Binding-site contacts:
Ligand atom CAZ contacts residue MET443 of chain 1.B at 3.8 Å (hydrophobic).
Ligand atom CBB contacts residue TYR407 of chain 1.B at 3.7 Å (hydrophobic).
Ligand atom OAE contacts residue MET443 of chain 1.B at 3.6 Å.
Ligand atom CBJ contacts residue LEU473 of chain 1.B at 3.5 Å (hydrophobic).
Ligand atom CAU contacts residue THR446 of chain 1.B at 3.7 Å.
Ligand atom OAG contacts residue TYR407 of chain 1.B at 3.0 Å (h-bond).
Ligand atom CBN contacts residue LEU449 of chain 1.B at 3.5 Å (hydrophobic).
Ligand atom CAN contacts residue MET443 of chain 1.B at 3.9 Å (hydrophobic).
Ligand atom OAI contacts residue ARG453 of chain 1.B at 3.5 Å (salt-bridge).
Ligand atom CBO contacts residue LEU411 of chain 1.B at 3.4 Å (hydrophobic).
Ligand atom CAK contacts residue LEU411 of chain 1.B at 3.8 Å (hydrophobic).
Ligand atom CBC contacts residue ILE469 of chain 1.B at 3.4 Å (hydrophobic).
Ligand atom CBT contacts residue LEU411 of chain 1.B at 3.5 Å (hydrophobic).
Ligand atom CBP contacts residue LEU449 of chain 1.B at 3.6 Å (hydrophobic).
Ligand atom CBT contacts residue SER408 of chain 1.B at 3.6 Å.
Ligand atom OAH contacts residue SER408 of chain 1.B at 3.0 Å.
Ligand atom CBM contacts residue THR446 of chain 1.B at 3.3 Å.
Ligand atom OAE contacts residue THR446 of chain 1.B at 2.9 Å (h-bond).
Ligand atom OAH contacts residue TYR450 of chain 1.B at 3.5 Å.
Ligand atom CBH contacts residue LEU473 of chain 1.B at 3.5 Å (hydrophobic).
Ligand atom CBT contacts residue PHE412 of chain 1.B at 3.9 Å (hydrophobic).
Ligand atom CBT contacts residue ASN447 of chain 1.B at 3.4 Å.
Ligand atom CBF contacts residue ALA442 of chain 1.B at 3.8 Å (hydrophobic).
Ligand atom CBD contacts residue LEU411 of chain 1.B at 3.5 Å (hydrophobic).
Ligand atom OAD contacts residue THR446 of chain 1.B at 3.9 Å.
Ligand atom CAZ contacts residue THR446 of chain 1.B at 3.7 Å.
Ligand atom OAE contacts residue ALA442 of chain 1.B at 3.8 Å.
Ligand atom CBJ contacts residue LEU542 of chain 1.D at 3.7 Å (hydrophobic).
Ligand atom OAH contacts residue LEU411 of chain 1.B at 3.9 Å.
Ligand atom OAG contacts residue LEU411 of chain 1.B at 3.8 Å.
Ligand atom CBC contacts residue LEU542 of chain 1.D at 3.6 Å (hydrophobic).
Ligand atom CBQ contacts residue LEU411 of chain 1.B at 3.8 Å (hydrophobic).
Ligand atom OAF contacts residue PHE483 of chain 1.D at 3.5 Å.
Ligand atom CBL contacts residue ILE541 of chain 1.D at 3.8 Å (hydrophobic).
Ligand atom CBL contacts residue LEU542 of chain 1.D at 3.9 Å (hydrophobic).
Ligand atom CAP contacts residue LEU411 of chain 1.B at 3.5 Å (hydrophobic).
Ligand atom OAI contacts residue GLU466 of chain 1.B at 3.4 Å (salt-bridge).
Ligand atom OAD contacts residue MET443 of chain 1.B at 3.5 Å.
Ligand atom CBM contacts residue LEU449 of chain 1.B at 3.7 Å (hydrophobic).
Ligand atom CBT contacts residue TYR450 of chain 1.B at 3.7 Å (hydrophobic).

Sequence of chain 1.B:
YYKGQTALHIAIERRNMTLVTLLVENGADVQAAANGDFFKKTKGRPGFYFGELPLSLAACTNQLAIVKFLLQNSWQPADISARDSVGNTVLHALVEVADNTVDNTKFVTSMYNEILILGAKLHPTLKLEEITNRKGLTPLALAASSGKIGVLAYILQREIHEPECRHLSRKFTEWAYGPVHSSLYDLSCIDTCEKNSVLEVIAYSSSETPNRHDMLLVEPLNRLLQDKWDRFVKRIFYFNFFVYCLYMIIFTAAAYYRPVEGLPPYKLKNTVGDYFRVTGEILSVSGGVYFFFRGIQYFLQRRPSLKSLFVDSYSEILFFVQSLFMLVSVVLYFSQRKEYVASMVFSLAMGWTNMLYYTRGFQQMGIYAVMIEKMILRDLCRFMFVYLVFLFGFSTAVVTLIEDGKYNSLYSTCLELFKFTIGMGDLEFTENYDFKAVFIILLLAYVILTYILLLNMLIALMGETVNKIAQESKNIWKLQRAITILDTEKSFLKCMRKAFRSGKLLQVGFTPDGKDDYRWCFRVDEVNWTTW

A small-molecule ligand and the protein it binds are described below.
Small molecule (SMILES): C=C(C)[C@]12C[C@@H](C)[C@@]34O[C@](Cc5ccccc5)(O[C@@H]1[C@@H]3C=C(COC(=O)Cc1ccc(O)c(OC)c1)C[C@]1(O)C(=O)C(C)=C[C@@H]41)O2

Sequence of chain 1.D:
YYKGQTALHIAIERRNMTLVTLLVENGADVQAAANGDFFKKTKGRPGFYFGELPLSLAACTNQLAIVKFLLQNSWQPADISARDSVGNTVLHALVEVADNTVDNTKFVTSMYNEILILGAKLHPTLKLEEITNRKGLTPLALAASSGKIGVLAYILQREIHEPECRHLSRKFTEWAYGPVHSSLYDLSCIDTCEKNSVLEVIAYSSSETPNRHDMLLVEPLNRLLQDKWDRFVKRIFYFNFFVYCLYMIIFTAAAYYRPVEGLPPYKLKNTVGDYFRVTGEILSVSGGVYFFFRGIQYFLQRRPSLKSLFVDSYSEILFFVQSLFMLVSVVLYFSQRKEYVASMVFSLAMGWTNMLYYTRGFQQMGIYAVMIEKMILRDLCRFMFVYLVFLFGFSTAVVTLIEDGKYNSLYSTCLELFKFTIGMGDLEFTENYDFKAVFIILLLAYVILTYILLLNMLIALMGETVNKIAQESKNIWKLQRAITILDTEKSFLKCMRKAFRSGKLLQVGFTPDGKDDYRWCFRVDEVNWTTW